Binding-site contacts:
Ligand atom C05 contacts residue ASN286 of chain 1.A at 3.8 Å.
Ligand atom C05 contacts residue TRP288 of chain 1.A at 3.6 Å (hydrophobic).
Ligand atom C04 contacts residue TRP288 of chain 1.A at 4.0 Å (hydrophobic).
Ligand atom C20 contacts residue GLY290 of chain 1.A at 3.7 Å.
Ligand atom O09 contacts residue TRP288 of chain 1.A at 3.2 Å.
Ligand atom CL contacts residue PHE249 of chain 1.A at 3.7 Å.
Ligand atom F25 contacts residue SER242 of chain 1.A at 3.0 Å.
Ligand atom C08 contacts residue GLY334 of chain 1.A at 4.0 Å.
Ligand atom O09 contacts residue ILE336 of chain 1.A at 3.8 Å.
Ligand atom C19 contacts residue GLY290 of chain 1.A at 3.6 Å.
Ligand atom F25 contacts residue THR141 of chain 1.A at 3.6 Å.
Ligand atom C01 contacts residue TRP288 of chain 1.A at 4.0 Å (hydrophobic).
Ligand atom C01 contacts residue PHE249 of chain 1.A at 4.0 Å (hydrophobic).
Ligand atom C06 contacts residue ILE285 of chain 1.A at 3.7 Å (hydrophobic).
Ligand atom C06 contacts residue ASN286 of chain 1.A at 3.3 Å.
Ligand atom F25 contacts residue SER140 of chain 1.A at 3.3 Å.
Ligand atom C04 contacts residue THR141 of chain 1.A at 3.7 Å.
Ligand atom F25 contacts residue VAL139 of chain 1.A at 3.7 Å.
Ligand atom C06 contacts residue TRP288 of chain 1.A at 3.9 Å (hydrophobic).
Ligand atom C03 contacts residue SER242 of chain 1.A at 3.2 Å.
Ligand atom N07 contacts residue ASN286 of chain 1.A at 3.3 Å (h-bond).
Ligand atom C21 contacts residue GLY334 of chain 1.A at 3.3 Å.
Ligand atom N11 contacts residue GLY334 of chain 1.A at 3.4 Å (h-bond).
Ligand atom N07 contacts residue TRP288 of chain 1.A at 3.7 Å.
Ligand atom O12 contacts residue ASN286 of chain 1.A at 3.9 Å.
Ligand atom C02 contacts residue VAL139 of chain 1.A at 4.0 Å (hydrophobic).
Ligand atom C08 contacts residue TRP288 of chain 1.A at 3.6 Å (hydrophobic).
Ligand atom N07 contacts residue GLU237 of chain 1.A at 3.2 Å.
Ligand atom CL contacts residue PHE243 of chain 1.A at 3.8 Å.
Ligand atom C19 contacts residue TRP288 of chain 1.A at 3.2 Å (hydrophobic).
Ligand atom C05 contacts residue GLU237 of chain 1.A at 3.5 Å.
Ligand atom C02 contacts residue SER242 of chain 1.A at 3.8 Å.
Ligand atom C06 contacts residue GLU237 of chain 1.A at 3.8 Å.
Ligand atom C03 contacts residue VAL139 of chain 1.A at 3.9 Å (hydrophobic).
Ligand atom C19 contacts residue MET287 of chain 1.A at 3.3 Å (hydrophobic).
Ligand atom C01 contacts residue ILE285 of chain 1.A at 4.0 Å (hydrophobic).
Ligand atom CL contacts residue VAL139 of chain 1.A at 3.9 Å.
Ligand atom C04 contacts residue SER242 of chain 1.A at 3.5 Å.
Ligand atom C21 contacts residue ASN335 of chain 1.A at 3.6 Å.
Ligand atom O09 contacts residue GLY334 of chain 1.A at 3.1 Å (h-bond).

Sequence of chain 1.A:
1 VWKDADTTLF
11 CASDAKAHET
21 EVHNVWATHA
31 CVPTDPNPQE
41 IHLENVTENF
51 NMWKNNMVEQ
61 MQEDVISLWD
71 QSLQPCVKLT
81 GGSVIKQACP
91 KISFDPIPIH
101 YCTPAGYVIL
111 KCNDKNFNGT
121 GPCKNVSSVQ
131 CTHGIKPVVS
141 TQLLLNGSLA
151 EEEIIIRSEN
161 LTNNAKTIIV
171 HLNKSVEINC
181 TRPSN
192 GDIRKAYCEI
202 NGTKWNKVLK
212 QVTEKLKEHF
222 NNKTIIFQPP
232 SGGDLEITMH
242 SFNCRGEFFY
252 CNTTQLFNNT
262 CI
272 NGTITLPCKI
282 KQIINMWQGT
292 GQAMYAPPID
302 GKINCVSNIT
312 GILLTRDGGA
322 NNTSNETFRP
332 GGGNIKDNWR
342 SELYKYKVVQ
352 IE

A protein and the small-molecule ligand that binds it are described below.
Small molecule (SMILES): CN1C(C)(C)CC(NC(=O)C(=O)Nc2ccc(Cl)c(F)c2)CC1(C)C